Sequence of chain 1.A:
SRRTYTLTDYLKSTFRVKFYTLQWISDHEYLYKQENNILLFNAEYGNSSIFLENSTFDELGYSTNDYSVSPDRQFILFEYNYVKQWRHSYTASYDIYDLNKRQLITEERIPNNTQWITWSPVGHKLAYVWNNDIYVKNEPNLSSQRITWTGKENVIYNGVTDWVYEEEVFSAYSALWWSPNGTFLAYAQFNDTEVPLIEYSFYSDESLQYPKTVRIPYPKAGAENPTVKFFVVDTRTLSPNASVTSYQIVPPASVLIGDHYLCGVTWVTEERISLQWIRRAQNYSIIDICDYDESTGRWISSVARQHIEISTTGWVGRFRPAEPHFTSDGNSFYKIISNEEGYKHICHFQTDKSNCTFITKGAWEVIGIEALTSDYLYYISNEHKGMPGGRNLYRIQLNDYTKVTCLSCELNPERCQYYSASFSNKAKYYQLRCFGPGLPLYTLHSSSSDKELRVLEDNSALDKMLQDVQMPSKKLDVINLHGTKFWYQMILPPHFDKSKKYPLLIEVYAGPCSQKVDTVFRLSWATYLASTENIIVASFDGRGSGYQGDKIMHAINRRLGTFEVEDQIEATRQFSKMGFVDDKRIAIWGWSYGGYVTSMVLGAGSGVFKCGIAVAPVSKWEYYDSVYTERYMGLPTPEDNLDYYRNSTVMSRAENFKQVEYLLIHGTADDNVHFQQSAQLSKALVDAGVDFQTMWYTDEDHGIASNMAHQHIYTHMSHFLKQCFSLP

Binding-site contacts:
Ligand atom N2 contacts residue ASN47 of chain 1.A at 3.0 Å (h-bond).
Ligand atom N2 contacts residue TYR45 of chain 1.A at 4.3 Å.
Ligand atom C3 contacts residue ASN47 of chain 1.A at 3.9 Å.
Ligand atom O5 contacts residue ASN47 of chain 1.A at 2.4 Å (h-bond).
Ligand atom O7 contacts residue SER49 of chain 1.A at 3.6 Å.
Ligand atom C5 contacts residue ASN47 of chain 1.A at 3.6 Å.
Ligand atom O7 contacts residue ASN47 of chain 1.A at 3.1 Å (h-bond).
Ligand atom C7 contacts residue ASN42 of chain 1.A at 4.2 Å.
Ligand atom C3 contacts residue TYR45 of chain 1.A at 4.3 Å (hydrophobic).
Ligand atom C7 contacts residue ASN47 of chain 1.A at 3.3 Å.
Ligand atom C1 contacts residue ASN47 of chain 1.A at 1.4 Å.
Ligand atom C2 contacts residue ASN47 of chain 1.A at 2.6 Å.
Ligand atom C1 contacts residue TYR45 of chain 1.A at 4.0 Å (hydrophobic).
Ligand atom O7 contacts residue ASN42 of chain 1.A at 3.8 Å.
Ligand atom N2 contacts residue ASN42 of chain 1.A at 4.3 Å.
Ligand atom C5 contacts residue TYR45 of chain 1.A at 4.5 Å (hydrophobic).
Ligand atom C4 contacts residue ASN47 of chain 1.A at 4.3 Å.

The small molecule below binds the protein below.
Small molecule (SMILES): CC(=O)N[C@@H]1[C@@H](O)[C@H](O)[C@@H](CO)O[C@H]1O